Binding-site contacts:
Ligand atom N2 contacts residue ASN169 of chain 1.B at 2.9 Å (h-bond).
Ligand atom C8 contacts residue ASN169 of chain 1.B at 3.3 Å.
Ligand atom O6 contacts residue GLY172 of chain 1.B at 3.3 Å (h-bond).
Ligand atom C6 contacts residue GLY172 of chain 1.B at 3.4 Å.
Ligand atom O7 contacts residue ASN169 of chain 1.B at 4.2 Å.
Ligand atom O7 contacts residue TYR159 of chain 1.B at 4.1 Å.
Ligand atom C5 contacts residue ASN169 of chain 1.B at 3.7 Å.
Ligand atom C6 contacts residue LEU174 of chain 1.B at 3.6 Å (hydrophobic).
Ligand atom O6 contacts residue VAL173 of chain 1.B at 4.3 Å.
Ligand atom C1 contacts residue LEU237 of chain 1.B at 4.3 Å (hydrophobic).
Ligand atom O5 contacts residue LEU237 of chain 1.B at 4.3 Å.
Ligand atom O5 contacts residue ASN169 of chain 1.B at 2.4 Å (h-bond).
Ligand atom C3 contacts residue ASN169 of chain 1.B at 3.7 Å.
Ligand atom C1 contacts residue GLY172 of chain 1.B at 4.3 Å.
Ligand atom O6 contacts residue LEU237 of chain 1.B at 3.8 Å.
Ligand atom C1 contacts residue ASN169 of chain 1.B at 1.4 Å.
Ligand atom C5 contacts residue GLY172 of chain 1.B at 4.2 Å.
Ligand atom O5 contacts residue GLY172 of chain 1.B at 3.3 Å.
Ligand atom C7 contacts residue ASN169 of chain 1.B at 3.3 Å.
Ligand atom C4 contacts residue ASN169 of chain 1.B at 4.2 Å.
Ligand atom C6 contacts residue LEU237 of chain 1.B at 4.1 Å (hydrophobic).
Ligand atom O6 contacts residue LEU174 of chain 1.B at 2.7 Å (h-bond).
Ligand atom C2 contacts residue ASN169 of chain 1.B at 2.4 Å.
Ligand atom C5 contacts residue LEU237 of chain 1.B at 4.1 Å (hydrophobic).

The small molecule below binds the protein below.
Small molecule (SMILES): CC(=O)N[C@@H]1[C@@H](O)[C@H](O)[C@@H](CO)O[C@H]1O

Sequence of chain 1.B:
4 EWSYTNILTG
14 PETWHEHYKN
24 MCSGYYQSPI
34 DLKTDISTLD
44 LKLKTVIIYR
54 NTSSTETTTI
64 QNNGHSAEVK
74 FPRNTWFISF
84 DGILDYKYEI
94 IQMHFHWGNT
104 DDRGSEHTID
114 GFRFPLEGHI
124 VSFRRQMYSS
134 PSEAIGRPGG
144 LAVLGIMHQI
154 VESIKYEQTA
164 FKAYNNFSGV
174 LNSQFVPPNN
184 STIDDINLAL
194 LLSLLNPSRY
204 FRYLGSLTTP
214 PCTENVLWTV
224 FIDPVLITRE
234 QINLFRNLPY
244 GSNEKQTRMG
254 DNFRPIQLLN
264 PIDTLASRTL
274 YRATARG